Sequence of chain 1.A:
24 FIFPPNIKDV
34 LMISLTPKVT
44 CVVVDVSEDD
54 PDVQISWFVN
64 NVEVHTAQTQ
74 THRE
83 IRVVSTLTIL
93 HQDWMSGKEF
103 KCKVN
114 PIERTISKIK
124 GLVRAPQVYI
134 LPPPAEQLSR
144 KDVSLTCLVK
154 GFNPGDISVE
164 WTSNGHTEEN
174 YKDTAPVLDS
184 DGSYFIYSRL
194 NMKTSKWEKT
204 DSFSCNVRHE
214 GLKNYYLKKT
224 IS

Binding-site contacts:
Ligand atom O5 contacts residue PHE26 of chain 1.A at 3.7 Å.
Ligand atom C8 contacts residue ARG117 of chain 1.A at 3.3 Å.
Ligand atom C2 contacts residue PHE26 of chain 1.A at 3.6 Å (hydrophobic).
Ligand atom O6 contacts residue THR43 of chain 1.A at 3.8 Å.
Ligand atom O5 contacts residue VAL47 of chain 1.A at 4.2 Å.
Ligand atom O2 contacts residue PHE26 of chain 1.A at 4.4 Å.
Ligand atom C6 contacts residue THR43 of chain 1.A at 4.0 Å.
Ligand atom C6 contacts residue PHE26 of chain 1.A at 3.5 Å (hydrophobic).
Ligand atom C1 contacts residue PHE26 of chain 1.A at 4.0 Å (hydrophobic).
Ligand atom C1 contacts residue PHE26 of chain 1.A at 3.6 Å (hydrophobic).
Ligand atom C5 contacts residue PHE26 of chain 1.A at 3.6 Å (hydrophobic).
Ligand atom C6 contacts residue PHE26 of chain 1.A at 3.6 Å (hydrophobic).
Ligand atom O6 contacts residue PHE26 of chain 1.A at 3.4 Å.
Ligand atom C5 contacts residue PHE26 of chain 1.A at 4.0 Å (hydrophobic).

The protein below binds the small molecule below.
Small molecule (SMILES): CC(=O)N[C@H]1[C@H](O[C@@H]2[C@@H](OC[C@H]3O[C@@H](O[C@H]4[C@H](O)[C@@H](NC(C)=O)CO[C@@H]4CO)[C@@H](O)[C@@H](O[C@H]4O[C@H](CO)[C@@H](O)[C@H](O)[C@@H]4O[C@@H]4O[C@H](CO)[C@@H](O)[C@H](O)[C@H]4NC(C)=O)[C@@H]3O)O[C@H](CO)[C@@H](O)[C@@H]2O)O[C@H](CO)[C@@H](O)[C@@H]1O